Binding-site contacts:
Ligand atom N2 contacts residue ASN152 of chain 1.C at 2.9 Å (h-bond).
Ligand atom C7 contacts residue ASN152 of chain 1.C at 3.7 Å.
Ligand atom O7 contacts residue ASN152 of chain 1.C at 4.0 Å.
Ligand atom C5 contacts residue ASN152 of chain 1.C at 3.7 Å.
Ligand atom C4 contacts residue ASN152 of chain 1.C at 4.2 Å.
Ligand atom C7 contacts residue CYS149 of chain 1.C at 4.4 Å (hydrophobic).
Ligand atom O5 contacts residue ASN152 of chain 1.C at 2.4 Å (h-bond).
Ligand atom O6 contacts residue ASN152 of chain 1.C at 4.3 Å.
Ligand atom C2 contacts residue ASN152 of chain 1.C at 2.4 Å.
Ligand atom N2 contacts residue CYS149 of chain 1.C at 4.4 Å.
Ligand atom C3 contacts residue ASN152 of chain 1.C at 3.8 Å.
Ligand atom C8 contacts residue CYS149 of chain 1.C at 3.7 Å (hydrophobic).
Ligand atom C1 contacts residue ASN152 of chain 1.C at 1.4 Å.

Sequence of chain 1.C:
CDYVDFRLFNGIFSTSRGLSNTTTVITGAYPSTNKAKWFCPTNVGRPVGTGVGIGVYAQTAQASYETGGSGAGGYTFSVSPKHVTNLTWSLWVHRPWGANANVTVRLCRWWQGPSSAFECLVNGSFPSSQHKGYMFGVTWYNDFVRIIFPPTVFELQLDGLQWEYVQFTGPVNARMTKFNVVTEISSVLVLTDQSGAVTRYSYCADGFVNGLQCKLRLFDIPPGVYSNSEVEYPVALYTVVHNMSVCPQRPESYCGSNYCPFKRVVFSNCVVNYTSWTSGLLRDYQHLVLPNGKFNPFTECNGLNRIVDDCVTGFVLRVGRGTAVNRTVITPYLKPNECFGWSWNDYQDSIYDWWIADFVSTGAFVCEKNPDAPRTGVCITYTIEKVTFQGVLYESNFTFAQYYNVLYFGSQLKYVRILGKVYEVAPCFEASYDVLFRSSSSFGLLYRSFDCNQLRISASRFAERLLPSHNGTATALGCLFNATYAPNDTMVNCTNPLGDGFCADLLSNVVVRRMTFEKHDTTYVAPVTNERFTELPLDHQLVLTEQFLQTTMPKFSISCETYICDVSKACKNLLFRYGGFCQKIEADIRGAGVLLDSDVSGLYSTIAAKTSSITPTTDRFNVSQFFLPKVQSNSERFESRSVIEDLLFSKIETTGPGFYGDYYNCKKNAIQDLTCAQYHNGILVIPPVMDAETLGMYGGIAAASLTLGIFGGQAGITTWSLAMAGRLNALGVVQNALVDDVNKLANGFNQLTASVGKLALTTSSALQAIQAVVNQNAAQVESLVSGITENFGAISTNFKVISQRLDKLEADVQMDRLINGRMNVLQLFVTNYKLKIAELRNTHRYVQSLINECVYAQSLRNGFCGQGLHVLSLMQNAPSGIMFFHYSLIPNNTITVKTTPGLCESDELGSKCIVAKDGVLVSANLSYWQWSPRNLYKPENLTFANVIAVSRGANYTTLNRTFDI

The protein below binds the small molecule below.
Small molecule (SMILES): CC(=O)N[C@H]1[C@H](O[C@H]2[C@H](O)[C@@H](NC(C)=O)CO[C@@H]2CO)O[C@H](CO)[C@@H](O)[C@@H]1O